Binding-site contacts:
Ligand atom C25 contacts residue TYR56 of chain 2.A at 3.6 Å (hydrophobic).
Ligand atom C11 contacts residue ALA50 of chain 2.A at 3.5 Å (hydrophobic).
Ligand atom N07 contacts residue ARG22 of chain 1.A at 3.6 Å.
Ligand atom C14 contacts residue CYS51 of chain 2.A at 3.6 Å (hydrophobic).
Ligand atom N03 contacts residue TYR56 of chain 2.A at 3.6 Å.
Ligand atom N19 contacts residue GLY53 of chain 2.A at 3.7 Å.
Ligand atom C11 contacts residue SER52 of chain 2.A at 3.8 Å.
Ligand atom O30 contacts residue GLN111 of chain 2.A at 3.2 Å (h-bond).
Ligand atom C04 contacts residue ASN19 of chain 1.A at 3.8 Å.
Ligand atom C15 contacts residue GLN111 of chain 2.A at 3.5 Å.
Ligand atom C04 contacts residue TYR56 of chain 2.A at 3.5 Å (hydrophobic).
Ligand atom C09 contacts residue ASN19 of chain 1.A at 3.9 Å.
Ligand atom N12 contacts residue SER52 of chain 2.A at 3.7 Å.
Ligand atom CL10 contacts residue LEU23 of chain 1.A at 3.6 Å.
Ligand atom C13 contacts residue CYS51 of chain 2.A at 3.3 Å (hydrophobic).
Ligand atom N03 contacts residue ASN19 of chain 1.A at 3.6 Å.
Ligand atom N03 contacts residue MET49 of chain 2.A at 2.9 Å (h-bond).
Ligand atom C08 contacts residue LEU23 of chain 1.A at 3.8 Å (hydrophobic).
Ligand atom C02 contacts residue MET49 of chain 2.A at 3.5 Å (hydrophobic).
Ligand atom C23 contacts residue TYR56 of chain 2.A at 3.7 Å (hydrophobic).
Ligand atom C08 contacts residue TYR56 of chain 2.A at 3.7 Å (hydrophobic).
Ligand atom C24 contacts residue TYR56 of chain 2.A at 3.6 Å (hydrophobic).
Ligand atom O01 contacts residue ASN19 of chain 1.A at 3.6 Å (h-bond).
Ligand atom C13 contacts residue ALA50 of chain 2.A at 3.5 Å (hydrophobic).
Ligand atom C11 contacts residue MET49 of chain 2.A at 3.0 Å (hydrophobic).
Ligand atom C13 contacts residue SER52 of chain 2.A at 3.5 Å.
Ligand atom C05 contacts residue TYR56 of chain 2.A at 3.9 Å (hydrophobic).
Ligand atom C09 contacts residue TYR56 of chain 2.A at 3.5 Å (hydrophobic).
Ligand atom C18 contacts residue GLY53 of chain 2.A at 3.4 Å.
Ligand atom C26 contacts residue TYR56 of chain 2.A at 3.9 Å (hydrophobic).
Ligand atom C08 contacts residue ARG22 of chain 1.A at 3.8 Å.
Ligand atom C29 contacts residue GLN111 of chain 2.A at 3.1 Å.
Ligand atom CL10 contacts residue ASN19 of chain 1.A at 3.7 Å.
Ligand atom CL10 contacts residue MET49 of chain 2.A at 3.4 Å.
Ligand atom CL10 contacts residue ALA50 of chain 2.A at 3.7 Å.
Ligand atom C02 contacts residue ASN19 of chain 1.A at 3.5 Å.
Ligand atom N28 contacts residue GLN111 of chain 2.A at 3.4 Å (h-bond).
Ligand atom O30 contacts residue GLU113 of chain 2.A at 2.9 Å (salt-bridge).
Ligand atom C16 contacts residue GLY53 of chain 2.A at 3.5 Å.
Ligand atom N17 contacts residue GLY53 of chain 2.A at 3.3 Å.

This protein binds this small molecule.
Small molecule (SMILES): O=C(Cn1ccc2c(=O)[nH]c(NCCc3ccccc3)nc21)Nc1ccncc1Cl

Sequence of chain 1.A:
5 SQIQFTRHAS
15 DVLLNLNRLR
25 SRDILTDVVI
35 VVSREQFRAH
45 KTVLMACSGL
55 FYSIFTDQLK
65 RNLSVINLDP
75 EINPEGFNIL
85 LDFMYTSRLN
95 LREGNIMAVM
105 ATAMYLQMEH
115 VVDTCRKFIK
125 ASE

Sequence of chain 2.A:
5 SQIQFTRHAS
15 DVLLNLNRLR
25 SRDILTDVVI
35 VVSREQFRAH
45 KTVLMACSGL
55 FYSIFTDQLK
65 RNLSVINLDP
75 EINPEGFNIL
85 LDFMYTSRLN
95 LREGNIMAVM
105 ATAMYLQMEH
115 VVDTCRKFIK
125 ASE